A protein and the small-molecule ligand that binds it are described below.
Small molecule (SMILES): CN(CC(=O)N1CCCc2ccccc21)Cc1nc(=O)c2ccccc2[nH]1

Sequence of chain 1.A:
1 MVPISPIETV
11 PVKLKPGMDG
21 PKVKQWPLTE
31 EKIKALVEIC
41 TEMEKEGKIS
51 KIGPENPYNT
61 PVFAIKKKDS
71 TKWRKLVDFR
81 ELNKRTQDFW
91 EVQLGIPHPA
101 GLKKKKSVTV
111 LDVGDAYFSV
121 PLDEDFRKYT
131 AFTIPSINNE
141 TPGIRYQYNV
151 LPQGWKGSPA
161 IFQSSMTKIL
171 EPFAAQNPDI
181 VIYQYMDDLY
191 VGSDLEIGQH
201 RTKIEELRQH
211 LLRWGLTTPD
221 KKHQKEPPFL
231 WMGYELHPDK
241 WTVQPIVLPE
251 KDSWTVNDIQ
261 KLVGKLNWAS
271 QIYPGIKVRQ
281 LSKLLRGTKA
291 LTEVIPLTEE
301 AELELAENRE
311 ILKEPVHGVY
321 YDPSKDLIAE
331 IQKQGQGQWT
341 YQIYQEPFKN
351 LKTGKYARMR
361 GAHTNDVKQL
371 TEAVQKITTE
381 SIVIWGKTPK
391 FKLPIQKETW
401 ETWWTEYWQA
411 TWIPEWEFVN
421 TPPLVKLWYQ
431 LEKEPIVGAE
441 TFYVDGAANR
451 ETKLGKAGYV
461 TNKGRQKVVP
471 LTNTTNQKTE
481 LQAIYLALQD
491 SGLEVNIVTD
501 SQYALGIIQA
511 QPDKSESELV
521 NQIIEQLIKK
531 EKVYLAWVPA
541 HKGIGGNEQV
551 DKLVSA

Binding-site contacts:
Ligand atom C9 contacts residue GLN430 of chain 1.A at 3.7 Å.
Ligand atom C8 contacts residue GLN430 of chain 1.A at 3.7 Å.
Ligand atom C19 contacts residue TRP537 of chain 1.A at 3.4 Å (hydrophobic).
Ligand atom N2 contacts residue LEU431 of chain 1.A at 3.9 Å.
Ligand atom C17 contacts residue LYS260 of chain 1.B at 3.9 Å.
Ligand atom C7 contacts residue LEU431 of chain 1.A at 3.7 Å (hydrophobic).
Ligand atom C10 contacts residue ILE508 of chain 1.A at 3.9 Å (hydrophobic).
Ligand atom C11 contacts residue LEU431 of chain 1.A at 3.6 Å (hydrophobic).
Ligand atom C15 contacts residue ALA536 of chain 1.A at 3.8 Å (hydrophobic).
Ligand atom C16 contacts residue TRP537 of chain 1.A at 3.7 Å (hydrophobic).
Ligand atom C9 contacts residue GLN511 of chain 1.A at 3.3 Å.
Ligand atom O2 contacts residue ASN256 of chain 1.B at 3.4 Å (h-bond).
Ligand atom C4 contacts residue GLU432 of chain 1.A at 3.5 Å.
Ligand atom C21 contacts residue TRP537 of chain 1.A at 3.8 Å (hydrophobic).
Ligand atom O1 contacts residue GLN509 of chain 1.A at 3.1 Å.
Ligand atom N3 contacts residue TYR534 of chain 1.A at 2.8 Å (h-bond).
Ligand atom C13 contacts residue LEU535 of chain 1.A at 3.2 Å (hydrophobic).
Ligand atom C2 contacts residue GLN509 of chain 1.A at 3.9 Å.
Ligand atom O2 contacts residue TYR534 of chain 1.A at 2.2 Å (h-bond).
Ligand atom O2 contacts residue LYS260 of chain 1.B at 3.9 Å.
Ligand atom C20 contacts residue TRP537 of chain 1.A at 3.6 Å (hydrophobic).
Ligand atom C1 contacts residue LEU505 of chain 1.A at 3.9 Å (hydrophobic).
Ligand atom O2 contacts residue ALA536 of chain 1.A at 3.8 Å.
Ligand atom C5 contacts residue LEU431 of chain 1.A at 3.7 Å (hydrophobic).
Ligand atom C19 contacts residue LEU426 of chain 1.B at 3.6 Å (hydrophobic).
Ligand atom C1 contacts residue LEU535 of chain 1.A at 3.3 Å (hydrophobic).
Ligand atom C17 contacts residue TRP537 of chain 1.A at 3.4 Å (hydrophobic).
Ligand atom N3 contacts residue LEU535 of chain 1.A at 3.2 Å (h-bond).
Ligand atom C18 contacts residue TRP537 of chain 1.A at 3.0 Å (hydrophobic).
Ligand atom N1 contacts residue LEU535 of chain 1.A at 3.7 Å.
Ligand atom C10 contacts residue LEU431 of chain 1.A at 3.9 Å (hydrophobic).
Ligand atom C9 contacts residue LEU431 of chain 1.A at 3.7 Å (hydrophobic).
Ligand atom C20 contacts residue LEU426 of chain 1.B at 3.2 Å (hydrophobic).
Ligand atom C6 contacts residue LEU431 of chain 1.A at 3.2 Å (hydrophobic).
Ligand atom C14 contacts residue LEU535 of chain 1.A at 3.1 Å (hydrophobic).
Ligand atom C10 contacts residue GLN511 of chain 1.A at 3.4 Å.
Ligand atom C15 contacts residue TYR534 of chain 1.A at 2.9 Å (hydrophobic).
Ligand atom C8 contacts residue LEU431 of chain 1.A at 3.4 Å (hydrophobic).
Ligand atom N4 contacts residue LEU535 of chain 1.A at 3.7 Å.
Ligand atom C12 contacts residue LEU431 of chain 1.A at 3.6 Å (hydrophobic).

Sequence of chain 1.B:
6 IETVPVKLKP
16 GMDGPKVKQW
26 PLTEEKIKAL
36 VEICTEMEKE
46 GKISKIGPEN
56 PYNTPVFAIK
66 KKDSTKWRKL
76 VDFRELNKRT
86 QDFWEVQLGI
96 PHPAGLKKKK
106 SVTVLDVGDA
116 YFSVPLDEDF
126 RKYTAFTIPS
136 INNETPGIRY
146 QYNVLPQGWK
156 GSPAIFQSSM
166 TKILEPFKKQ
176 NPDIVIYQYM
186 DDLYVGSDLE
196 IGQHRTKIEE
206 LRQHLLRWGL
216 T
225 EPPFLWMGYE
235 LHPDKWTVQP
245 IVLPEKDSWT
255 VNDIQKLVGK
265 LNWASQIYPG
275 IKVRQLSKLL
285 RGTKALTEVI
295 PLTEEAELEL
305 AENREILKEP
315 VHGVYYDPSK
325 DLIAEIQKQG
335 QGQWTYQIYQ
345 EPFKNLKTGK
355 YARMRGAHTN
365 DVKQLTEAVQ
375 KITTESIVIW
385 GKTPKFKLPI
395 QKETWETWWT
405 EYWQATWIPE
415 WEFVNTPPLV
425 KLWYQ